Sequence of chain 1.B:
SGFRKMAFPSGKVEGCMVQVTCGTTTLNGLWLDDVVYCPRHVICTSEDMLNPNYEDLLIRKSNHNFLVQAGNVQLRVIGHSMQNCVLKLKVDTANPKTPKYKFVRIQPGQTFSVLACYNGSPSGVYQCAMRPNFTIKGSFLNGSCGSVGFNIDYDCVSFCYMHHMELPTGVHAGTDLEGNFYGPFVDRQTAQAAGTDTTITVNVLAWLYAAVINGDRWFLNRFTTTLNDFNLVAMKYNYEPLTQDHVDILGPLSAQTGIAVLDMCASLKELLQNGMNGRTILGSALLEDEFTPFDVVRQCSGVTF

Binding-site contacts:
Ligand atom N1 contacts residue PHE140 of chain 1.A at 3.9 Å.
Ligand atom C4 contacts residue HIS164 of chain 1.A at 3.8 Å.
Ligand atom C13 contacts residue VAL186 of chain 1.A at 3.6 Å (hydrophobic).
Ligand atom C13 contacts residue MET165 of chain 1.A at 3.8 Å (hydrophobic).
Ligand atom C1 contacts residue LEU141 of chain 1.A at 3.8 Å (hydrophobic).
Ligand atom CL contacts residue MET165 of chain 1.A at 3.8 Å.
Ligand atom CL contacts residue HIS164 of chain 1.A at 3.7 Å.
Ligand atom O contacts residue GLU166 of chain 1.A at 3.1 Å (salt-bridge).
Ligand atom C16 contacts residue HIS163 of chain 1.A at 3.2 Å.
Ligand atom C12 contacts residue MET165 of chain 1.A at 3.7 Å (hydrophobic).
Ligand atom C contacts residue LEU141 of chain 1.A at 3.9 Å (hydrophobic).
Ligand atom CL contacts residue ASP187 of chain 1.A at 3.5 Å.
Ligand atom C3 contacts residue GLU166 of chain 1.A at 3.8 Å.
Ligand atom O contacts residue MET165 of chain 1.A at 3.5 Å.
Ligand atom C13 contacts residue ARG188 of chain 1.A at 3.7 Å.
Ligand atom C contacts residue GLU166 of chain 1.A at 3.6 Å.
Ligand atom C13 contacts residue MET49 of chain 1.A at 3.8 Å (hydrophobic).
Ligand atom C14 contacts residue MET165 of chain 1.A at 3.5 Å (hydrophobic).
Ligand atom C1 contacts residue GLU166 of chain 1.A at 3.6 Å.
Ligand atom C15 contacts residue MET165 of chain 1.A at 3.6 Å (hydrophobic).
Ligand atom N1 contacts residue SER144 of chain 1.A at 3.7 Å.
Ligand atom C17 contacts residue LEU141 of chain 1.A at 3.7 Å (hydrophobic).
Ligand atom C11 contacts residue GLN189 of chain 1.A at 3.5 Å.
Ligand atom C15 contacts residue MET49 of chain 1.A at 3.8 Å (hydrophobic).
Ligand atom N1 contacts residue HIS163 of chain 1.A at 2.8 Å (h-bond).
Ligand atom C12 contacts residue ARG188 of chain 1.A at 3.5 Å.
Ligand atom C5 contacts residue MET165 of chain 1.A at 3.9 Å (hydrophobic).
Ligand atom C2 contacts residue ASN142 of chain 1.A at 3.5 Å.
Ligand atom C16 contacts residue GLU166 of chain 1.A at 3.7 Å.
Ligand atom CL contacts residue HIS41 of chain 1.A at 3.5 Å.
Ligand atom C17 contacts residue PHE140 of chain 1.A at 3.5 Å (hydrophobic).
Ligand atom C16 contacts residue CYS145 of chain 1.A at 3.8 Å (hydrophobic).
Ligand atom C1 contacts residue ASN142 of chain 1.A at 3.9 Å.
Ligand atom C17 contacts residue GLU166 of chain 1.A at 3.6 Å.
Ligand atom C13 contacts residue ASP187 of chain 1.A at 3.9 Å.
Ligand atom C16 contacts residue MET165 of chain 1.A at 3.7 Å (hydrophobic).
Ligand atom C14 contacts residue MET49 of chain 1.A at 3.7 Å (hydrophobic).
Ligand atom C4 contacts residue CYS145 of chain 1.A at 3.5 Å (hydrophobic).
Ligand atom C15 contacts residue HIS164 of chain 1.A at 3.8 Å.
Ligand atom C contacts residue ASN142 of chain 1.A at 3.7 Å.

The small molecule below binds the protein below.
Small molecule (SMILES): Cc1cncc(CC(=O)N2CCC[C@H]2c2cccc(Cl)c2)c1

Sequence of chain 1.A:
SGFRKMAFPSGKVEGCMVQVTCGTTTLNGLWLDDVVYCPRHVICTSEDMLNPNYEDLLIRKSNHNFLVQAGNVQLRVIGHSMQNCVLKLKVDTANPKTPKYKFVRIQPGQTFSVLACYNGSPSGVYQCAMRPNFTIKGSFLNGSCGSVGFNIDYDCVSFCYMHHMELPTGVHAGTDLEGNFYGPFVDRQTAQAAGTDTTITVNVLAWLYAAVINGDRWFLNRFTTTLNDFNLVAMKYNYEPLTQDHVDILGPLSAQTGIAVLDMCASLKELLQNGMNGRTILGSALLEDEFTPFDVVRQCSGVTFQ